Sequence of chain 1.A:
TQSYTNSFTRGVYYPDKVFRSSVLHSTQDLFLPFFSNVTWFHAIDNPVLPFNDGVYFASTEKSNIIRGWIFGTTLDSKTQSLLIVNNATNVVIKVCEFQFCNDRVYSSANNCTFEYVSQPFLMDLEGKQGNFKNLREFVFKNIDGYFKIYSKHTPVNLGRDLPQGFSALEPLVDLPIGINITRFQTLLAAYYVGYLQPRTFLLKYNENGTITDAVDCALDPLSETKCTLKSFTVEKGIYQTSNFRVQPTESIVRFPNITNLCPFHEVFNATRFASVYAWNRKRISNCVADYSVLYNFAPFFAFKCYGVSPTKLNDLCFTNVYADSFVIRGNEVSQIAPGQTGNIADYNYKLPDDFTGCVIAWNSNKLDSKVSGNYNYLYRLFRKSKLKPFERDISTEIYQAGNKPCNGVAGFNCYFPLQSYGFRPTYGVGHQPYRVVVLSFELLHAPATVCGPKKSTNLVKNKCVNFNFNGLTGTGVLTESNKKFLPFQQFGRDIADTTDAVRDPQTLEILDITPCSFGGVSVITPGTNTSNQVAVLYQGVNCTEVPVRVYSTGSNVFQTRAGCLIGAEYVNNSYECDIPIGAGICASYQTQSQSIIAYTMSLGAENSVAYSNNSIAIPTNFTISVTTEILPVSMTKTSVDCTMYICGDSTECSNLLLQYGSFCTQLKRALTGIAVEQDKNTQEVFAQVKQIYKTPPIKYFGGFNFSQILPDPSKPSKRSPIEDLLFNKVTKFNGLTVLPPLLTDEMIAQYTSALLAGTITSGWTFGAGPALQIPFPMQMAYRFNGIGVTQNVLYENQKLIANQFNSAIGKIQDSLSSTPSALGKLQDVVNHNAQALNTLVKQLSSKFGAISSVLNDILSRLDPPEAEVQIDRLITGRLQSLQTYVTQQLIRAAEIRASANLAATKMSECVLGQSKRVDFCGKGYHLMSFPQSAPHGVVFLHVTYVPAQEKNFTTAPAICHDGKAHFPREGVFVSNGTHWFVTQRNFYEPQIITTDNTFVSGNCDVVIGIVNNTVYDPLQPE

Sequence of chain 1.B:
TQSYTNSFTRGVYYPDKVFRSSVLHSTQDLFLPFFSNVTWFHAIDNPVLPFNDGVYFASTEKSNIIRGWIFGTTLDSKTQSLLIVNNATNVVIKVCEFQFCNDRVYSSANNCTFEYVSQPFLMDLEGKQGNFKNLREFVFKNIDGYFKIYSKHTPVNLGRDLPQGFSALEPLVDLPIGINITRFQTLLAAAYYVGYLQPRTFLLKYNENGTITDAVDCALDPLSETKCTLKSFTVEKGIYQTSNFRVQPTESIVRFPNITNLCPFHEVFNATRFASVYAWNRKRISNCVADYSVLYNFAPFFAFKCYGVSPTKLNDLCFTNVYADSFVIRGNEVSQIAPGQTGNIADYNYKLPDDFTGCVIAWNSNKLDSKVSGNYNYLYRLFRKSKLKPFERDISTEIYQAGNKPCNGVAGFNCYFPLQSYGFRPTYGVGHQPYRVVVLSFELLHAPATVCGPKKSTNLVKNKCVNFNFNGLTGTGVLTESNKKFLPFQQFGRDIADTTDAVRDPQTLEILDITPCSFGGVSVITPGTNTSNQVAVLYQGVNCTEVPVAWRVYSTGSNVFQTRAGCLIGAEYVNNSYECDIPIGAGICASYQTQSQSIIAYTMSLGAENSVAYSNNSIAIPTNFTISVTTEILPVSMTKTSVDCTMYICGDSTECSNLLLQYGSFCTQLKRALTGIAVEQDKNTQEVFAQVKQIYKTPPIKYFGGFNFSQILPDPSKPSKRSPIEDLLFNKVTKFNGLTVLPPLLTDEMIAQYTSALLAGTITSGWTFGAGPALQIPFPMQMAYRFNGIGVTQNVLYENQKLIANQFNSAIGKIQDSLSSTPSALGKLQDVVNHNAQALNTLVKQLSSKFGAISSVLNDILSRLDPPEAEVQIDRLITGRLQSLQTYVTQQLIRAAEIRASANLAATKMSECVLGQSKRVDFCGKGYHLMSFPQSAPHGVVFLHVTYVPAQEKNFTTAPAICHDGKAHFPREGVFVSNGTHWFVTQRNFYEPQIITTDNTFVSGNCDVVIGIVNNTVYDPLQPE

The small molecule below binds the protein below.
Small molecule (SMILES): CC(=O)N[C@@H]1[C@@H](O)[C@H](O)[C@@H](CO)O[C@H]1O

Binding-site contacts:
Ligand atom C3 contacts residue ASN162 of chain 1.A at 3.8 Å.
Ligand atom O7 contacts residue ASN162 of chain 1.A at 3.5 Å (h-bond).
Ligand atom N2 contacts residue ASN162 of chain 1.A at 2.9 Å (h-bond).
Ligand atom O5 contacts residue ASN161 of chain 1.A at 3.1 Å (h-bond).
Ligand atom C5 contacts residue ASN162 of chain 1.A at 3.7 Å.
Ligand atom C1 contacts residue ASN162 of chain 1.A at 1.4 Å.
Ligand atom C2 contacts residue ASN162 of chain 1.A at 2.5 Å.
Ligand atom O5 contacts residue ASN162 of chain 1.A at 2.4 Å (h-bond).
Ligand atom C8 contacts residue ILE465 of chain 1.B at 3.8 Å (hydrophobic).
Ligand atom C8 contacts residue ASN162 of chain 1.A at 4.4 Å.
Ligand atom C4 contacts residue ASN162 of chain 1.A at 4.2 Å.
Ligand atom C1 contacts residue ASN161 of chain 1.A at 3.5 Å.
Ligand atom C7 contacts residue ASN162 of chain 1.A at 3.4 Å.
Ligand atom C6 contacts residue ASN161 of chain 1.A at 3.6 Å.
Ligand atom C5 contacts residue ASN161 of chain 1.A at 3.3 Å.